This protein binds this small molecule.
Small molecule (SMILES): CC[C@H](N)C(=O)N[C@@H](C)C(=O)N[C@@H](CCCC[NH3+])C(=O)N[C@@H](C)C(=O)N[C@@H](CS)C(N)=O

Sequence of chain 1.B:
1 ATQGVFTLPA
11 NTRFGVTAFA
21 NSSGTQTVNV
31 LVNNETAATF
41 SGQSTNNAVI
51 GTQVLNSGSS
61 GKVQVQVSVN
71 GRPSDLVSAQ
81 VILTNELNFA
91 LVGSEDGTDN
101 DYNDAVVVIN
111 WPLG

Binding-site contacts:
Ligand atom N contacts residue ASN70 of chain 1.B at 4.4 Å.
Ligand atom C contacts residue ZDC1 of chain 1.O at 3.2 Å.
Ligand atom CB contacts residue ZDC1 of chain 1.O at 3.3 Å.
Ligand atom O contacts residue SER23 of chain 1.B at 3.6 Å.
Ligand atom CB contacts residue GLY24 of chain 1.B at 4.1 Å.
Ligand atom CA contacts residue ZDC1 of chain 1.O at 4.0 Å.
Ligand atom NZ contacts residue GLY97 of chain 1.B at 4.1 Å.
Ligand atom O contacts residue ZDC1 of chain 1.O at 3.7 Å.
Ligand atom CD contacts residue ASP96 of chain 1.B at 3.4 Å.
Ligand atom CD contacts residue ZDC1 of chain 1.O at 4.2 Å.
Ligand atom N contacts residue ZDC1 of chain 1.O at 1.4 Å.
Ligand atom CB contacts residue VAL69 of chain 1.B at 4.3 Å (hydrophobic).
Ligand atom CD contacts residue GLY97 of chain 1.B at 4.3 Å.
Ligand atom O contacts residue GLY24 of chain 1.B at 3.6 Å.
Ligand atom CB contacts residue SER23 of chain 1.B at 4.2 Å.
Ligand atom CA contacts residue SER23 of chain 1.B at 4.4 Å.
Ligand atom CE contacts residue ASP96 of chain 1.B at 3.1 Å.
Ligand atom NZ contacts residue ASP96 of chain 1.B at 3.6 Å.
Ligand atom C contacts residue ZDC1 of chain 1.O at 3.9 Å.
Ligand atom CA contacts residue ZDC1 of chain 1.O at 2.6 Å.
Ligand atom CG contacts residue ASP96 of chain 1.B at 3.8 Å.
Ligand atom CG contacts residue VAL69 of chain 1.B at 4.1 Å (hydrophobic).
Ligand atom C contacts residue GLY24 of chain 1.B at 4.5 Å.
Ligand atom CG contacts residue ZDC1 of chain 1.O at 4.2 Å.
Ligand atom CE contacts residue GLY97 of chain 1.B at 4.4 Å.
Ligand atom CG contacts residue SER23 of chain 1.B at 4.1 Å.
Ligand atom N contacts residue ZDC1 of chain 1.O at 3.0 Å (h-bond).